A small-molecule ligand and the protein it binds are described below.
Small molecule (SMILES): CC(=O)N[C@@H]1[C@@H](O)[C@H](O)[C@@H](CO)O[C@H]1O

Binding-site contacts:
Ligand atom O5 contacts residue THR255 of chain 1.A at 3.3 Å (h-bond).
Ligand atom C2 contacts residue ASN253 of chain 1.A at 2.4 Å.
Ligand atom C1 contacts residue ASN253 of chain 1.A at 1.4 Å.
Ligand atom C7 contacts residue ASN253 of chain 1.A at 3.5 Å.
Ligand atom C1 contacts residue THR255 of chain 1.A at 3.2 Å.
Ligand atom C5 contacts residue ASN253 of chain 1.A at 3.7 Å.
Ligand atom C6 contacts residue THR255 of chain 1.A at 4.1 Å.
Ligand atom O5 contacts residue ASN253 of chain 1.A at 2.4 Å (h-bond).
Ligand atom O7 contacts residue LEU236 of chain 1.A at 4.4 Å.
Ligand atom C4 contacts residue ASN253 of chain 1.A at 4.2 Å.
Ligand atom O7 contacts residue ASN253 of chain 1.A at 4.4 Å.
Ligand atom O7 contacts residue MET240 of chain 1.A at 4.0 Å.
Ligand atom C4 contacts residue THR255 of chain 1.A at 4.4 Å.
Ligand atom C3 contacts residue ASN253 of chain 1.A at 3.8 Å.
Ligand atom C5 contacts residue THR255 of chain 1.A at 3.3 Å.
Ligand atom N2 contacts residue ASN253 of chain 1.A at 2.9 Å (h-bond).
Ligand atom C7 contacts residue MET240 of chain 1.A at 4.4 Å (hydrophobic).
Ligand atom C2 contacts residue THR255 of chain 1.A at 4.3 Å.
Ligand atom C8 contacts residue ASN253 of chain 1.A at 3.8 Å.
Ligand atom C3 contacts residue THR255 of chain 1.A at 4.4 Å.

Sequence of chain 1.A:
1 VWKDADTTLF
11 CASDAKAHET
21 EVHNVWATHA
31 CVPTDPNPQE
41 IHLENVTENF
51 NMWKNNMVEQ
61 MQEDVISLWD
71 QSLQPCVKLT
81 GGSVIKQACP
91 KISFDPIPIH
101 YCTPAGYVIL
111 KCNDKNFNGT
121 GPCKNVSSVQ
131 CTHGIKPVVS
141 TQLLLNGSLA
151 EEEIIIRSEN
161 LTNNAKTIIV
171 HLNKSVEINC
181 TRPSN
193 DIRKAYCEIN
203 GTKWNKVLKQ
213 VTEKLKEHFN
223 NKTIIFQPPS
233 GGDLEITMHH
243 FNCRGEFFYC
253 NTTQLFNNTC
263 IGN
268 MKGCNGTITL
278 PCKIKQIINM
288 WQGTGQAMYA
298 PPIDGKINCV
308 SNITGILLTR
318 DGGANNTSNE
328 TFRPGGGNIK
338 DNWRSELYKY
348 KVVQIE